A small-molecule ligand and the protein it binds are described below.
Small molecule (SMILES): CC(C)C[C@H](NC(=O)[C@H](Cc1ccc(OP(=O)(O)O)cc1)NC(=O)[C@H](CCC(=O)O)NC(=O)[C@H](CC(=O)O)NC(=O)[C@H](C)N)C(N)=O

Binding-site contacts:
Ligand atom O3P contacts residue LYS180 of chain 1.A at 3.1 Å (salt-bridge).
Ligand atom O contacts residue LYS224 of chain 1.A at 3.1 Å (salt-bridge).
Ligand atom CZ contacts residue LYS180 of chain 1.A at 3.9 Å.
Ligand atom O3P contacts residue ARG116 of chain 1.A at 2.7 Å (salt-bridge).
Ligand atom CB contacts residue TYR221 of chain 1.A at 3.5 Å (hydrophobic).
Ligand atom CD2 contacts residue THR181 of chain 1.A at 3.9 Å.
Ligand atom P contacts residue LYS180 of chain 1.A at 4.0 Å.
Ligand atom C contacts residue LYS224 of chain 1.A at 3.8 Å.
Ligand atom N contacts residue LYS224 of chain 1.A at 3.8 Å.
Ligand atom OD2 contacts residue THR181 of chain 1.A at 2.7 Å (h-bond).
Ligand atom OH contacts residue SER226 of chain 1.A at 3.4 Å.
Ligand atom C contacts residue LYS224 of chain 1.A at 3.9 Å.
Ligand atom CZ contacts residue SER226 of chain 1.A at 3.5 Å.
Ligand atom OE1 contacts residue LYS180 of chain 1.A at 3.1 Å (salt-bridge).
Ligand atom CD1 contacts residue SER183 of chain 1.A at 3.3 Å.
Ligand atom CE2 contacts residue LYS180 of chain 1.A at 3.5 Å.
Ligand atom CG contacts residue TYR221 of chain 1.A at 3.6 Å (hydrophobic).
Ligand atom O1P contacts residue SER226 of chain 1.A at 3.8 Å.
Ligand atom CD2 contacts residue ARG116 of chain 1.A at 3.9 Å.
Ligand atom CD1 contacts residue TYR221 of chain 1.A at 3.8 Å (hydrophobic).
Ligand atom CG contacts residue THR181 of chain 1.A at 3.9 Å.
Ligand atom O2P contacts residue ALA228 of chain 1.A at 4.1 Å.
Ligand atom CA contacts residue LYS224 of chain 1.A at 3.9 Å.
Ligand atom CD contacts residue LYS180 of chain 1.A at 4.0 Å.
Ligand atom CD1 contacts residue THR181 of chain 1.A at 3.5 Å.
Ligand atom O contacts residue LYS224 of chain 1.A at 2.8 Å (salt-bridge).
Ligand atom P contacts residue SER226 of chain 1.A at 3.7 Å.
Ligand atom OH contacts residue LYS180 of chain 1.A at 3.6 Å.
Ligand atom CD2 contacts residue TYR221 of chain 1.A at 4.1 Å (hydrophobic).
Ligand atom O1P contacts residue SER227 of chain 1.A at 3.0 Å (h-bond).
Ligand atom O2P contacts residue SER226 of chain 1.A at 3.2 Å.
Ligand atom O contacts residue MET220 of chain 1.A at 3.4 Å.
Ligand atom P contacts residue SER227 of chain 1.A at 3.9 Å.
Ligand atom O contacts residue THR181 of chain 1.A at 3.5 Å (h-bond).
Ligand atom CE2 contacts residue ARG116 of chain 1.A at 3.2 Å.
Ligand atom P contacts residue ARG116 of chain 1.A at 3.6 Å.
Ligand atom O2P contacts residue SER227 of chain 1.A at 3.8 Å.
Ligand atom O contacts residue LYS180 of chain 1.A at 3.8 Å.
Ligand atom CE1 contacts residue SER226 of chain 1.A at 3.3 Å.
Ligand atom O2P contacts residue ARG116 of chain 1.A at 3.2 Å (salt-bridge).

Sequence of chain 1.A:
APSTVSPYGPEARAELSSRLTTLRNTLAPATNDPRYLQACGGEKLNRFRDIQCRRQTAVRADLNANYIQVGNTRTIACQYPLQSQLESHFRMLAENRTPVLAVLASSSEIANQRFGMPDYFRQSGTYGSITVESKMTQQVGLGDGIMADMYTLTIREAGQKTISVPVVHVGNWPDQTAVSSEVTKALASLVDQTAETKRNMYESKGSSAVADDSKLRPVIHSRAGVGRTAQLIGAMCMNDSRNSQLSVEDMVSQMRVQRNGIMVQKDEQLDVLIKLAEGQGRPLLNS